Binding-site contacts:
Ligand atom C9 contacts residue OLC1 of chain 1.K at 4.5 Å.
Ligand atom C3 contacts residue THR97 of chain 1.A at 4.4 Å.
Ligand atom C3 contacts residue OLC1 of chain 1.K at 3.5 Å.
Ligand atom C6 contacts residue SER98 of chain 1.A at 3.9 Å.
Ligand atom C15 contacts residue TRP182 of chain 1.A at 3.5 Å (hydrophobic).
Ligand atom C23 contacts residue TRP182 of chain 1.A at 3.7 Å (hydrophobic).
Ligand atom C19 contacts residue ARG175 of chain 1.A at 4.1 Å.
Ligand atom C19 contacts residue LEU179 of chain 1.A at 4.1 Å (hydrophobic).
Ligand atom C1 contacts residue OLC1 of chain 1.K at 4.2 Å.
Ligand atom C14 contacts residue CYS101 of chain 1.A at 4.1 Å (hydrophobic).
Ligand atom C16 contacts residue TRP182 of chain 1.A at 3.6 Å (hydrophobic).
Ligand atom C15 contacts residue CYS101 of chain 1.A at 3.6 Å (hydrophobic).
Ligand atom O1 contacts residue OLC1 of chain 1.K at 3.7 Å.
Ligand atom C6 contacts residue THR97 of chain 1.A at 3.7 Å.
Ligand atom O1 contacts residue TYR94 of chain 1.A at 3.5 Å.
Ligand atom C7 contacts residue SER98 of chain 1.A at 3.6 Å.
Ligand atom C16 contacts residue CYS101 of chain 1.A at 3.8 Å (hydrophobic).
Ligand atom C5 contacts residue TYR94 of chain 1.A at 4.4 Å (hydrophobic).
Ligand atom C22 contacts residue TRP182 of chain 1.A at 4.5 Å (hydrophobic).
Ligand atom C3 contacts residue TYR94 of chain 1.A at 4.5 Å (hydrophobic).
Ligand atom C26 contacts residue LEU139 of chain 1.A at 4.4 Å (hydrophobic).
Ligand atom C2 contacts residue ARG175 of chain 1.A at 4.2 Å.
Ligand atom C5 contacts residue THR97 of chain 1.A at 4.2 Å.
Ligand atom C25 contacts residue LEU139 of chain 1.A at 4.2 Å (hydrophobic).
Ligand atom C7 contacts residue THR97 of chain 1.A at 3.8 Å.
Ligand atom C15 contacts residue SER98 of chain 1.A at 4.4 Å.
Ligand atom C8 contacts residue ILE178 of chain 1.A at 3.9 Å (hydrophobic).
Ligand atom C18 contacts residue TRP182 of chain 1.A at 4.1 Å (hydrophobic).
Ligand atom C5 contacts residue ILE178 of chain 1.A at 4.2 Å (hydrophobic).
Ligand atom C4 contacts residue ILE178 of chain 1.A at 4.1 Å (hydrophobic).
Ligand atom C7 contacts residue ILE178 of chain 1.A at 3.9 Å (hydrophobic).
Ligand atom C6 contacts residue ILE178 of chain 1.A at 3.6 Å (hydrophobic).
Ligand atom C19 contacts residue ILE178 of chain 1.A at 4.2 Å (hydrophobic).
Ligand atom C4 contacts residue THR97 of chain 1.A at 4.3 Å.
Ligand atom C6 contacts residue TYR94 of chain 1.A at 3.7 Å (hydrophobic).
Ligand atom C4 contacts residue TYR94 of chain 1.A at 4.0 Å (hydrophobic).
Ligand atom C2 contacts residue OLC1 of chain 1.K at 3.9 Å.
Ligand atom C7 contacts residue CYS101 of chain 1.A at 4.1 Å (hydrophobic).

Sequence of chain 1.A:
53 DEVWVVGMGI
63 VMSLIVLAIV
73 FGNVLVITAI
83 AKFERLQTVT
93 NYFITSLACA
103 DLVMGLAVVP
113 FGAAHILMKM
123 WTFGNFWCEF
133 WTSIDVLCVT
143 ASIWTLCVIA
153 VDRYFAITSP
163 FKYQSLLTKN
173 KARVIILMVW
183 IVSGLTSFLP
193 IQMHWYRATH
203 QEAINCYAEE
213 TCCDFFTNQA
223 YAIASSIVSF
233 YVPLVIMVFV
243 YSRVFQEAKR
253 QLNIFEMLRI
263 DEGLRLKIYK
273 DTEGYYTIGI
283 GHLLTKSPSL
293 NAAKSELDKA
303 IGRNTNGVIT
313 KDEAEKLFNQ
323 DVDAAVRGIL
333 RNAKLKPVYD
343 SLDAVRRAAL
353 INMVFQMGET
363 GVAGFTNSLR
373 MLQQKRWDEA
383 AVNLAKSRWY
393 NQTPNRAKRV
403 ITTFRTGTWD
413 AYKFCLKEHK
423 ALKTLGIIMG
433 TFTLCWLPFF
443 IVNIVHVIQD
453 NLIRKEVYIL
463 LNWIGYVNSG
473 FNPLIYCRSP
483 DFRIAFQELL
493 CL

This small molecule binds to this protein.
Small molecule (SMILES): CC(C)CCC[C@@H](C)[C@H]1CC[C@H]2[C@@H]3CC=C4C[C@@H](O)CC[C@]4(C)[C@H]3CC[C@]12C